The protein below binds the small molecule below.
Small molecule (SMILES): CC(=O)N[C@@H]1[C@@H](O)[C@H](O)[C@@H](CO)O[C@H]1O

Binding-site contacts:
Ligand atom N2 contacts residue LEU147 of chain 14.F at 3.6 Å.
Ligand atom C8 contacts residue LEU147 of chain 14.F at 3.4 Å (hydrophobic).
Ligand atom N2 contacts residue THR145 of chain 14.F at 4.0 Å.
Ligand atom N2 contacts residue ASN103 of chain 14.F at 3.8 Å.
Ligand atom O5 contacts residue ASN103 of chain 14.F at 2.6 Å (h-bond).
Ligand atom O7 contacts residue LEU147 of chain 14.F at 3.0 Å.
Ligand atom C5 contacts residue THR145 of chain 14.F at 4.0 Å.
Ligand atom C3 contacts residue THR145 of chain 14.F at 4.1 Å.
Ligand atom C1 contacts residue ASN103 of chain 14.F at 1.7 Å.
Ligand atom C7 contacts residue LEU147 of chain 14.F at 3.1 Å (hydrophobic).
Ligand atom O5 contacts residue THR145 of chain 14.F at 4.0 Å.
Ligand atom C2 contacts residue THR145 of chain 14.F at 4.1 Å.
Ligand atom C1 contacts residue THR145 of chain 14.F at 3.4 Å.
Ligand atom C2 contacts residue LEU147 of chain 14.F at 4.3 Å (hydrophobic).
Ligand atom C5 contacts residue ASN103 of chain 14.F at 4.0 Å.
Ligand atom C3 contacts residue ASN103 of chain 14.F at 4.5 Å.
Ligand atom C8 contacts residue VAL146 of chain 14.F at 4.5 Å (hydrophobic).
Ligand atom C2 contacts residue ASN103 of chain 14.F at 3.2 Å.

Sequence of chain 14.F:
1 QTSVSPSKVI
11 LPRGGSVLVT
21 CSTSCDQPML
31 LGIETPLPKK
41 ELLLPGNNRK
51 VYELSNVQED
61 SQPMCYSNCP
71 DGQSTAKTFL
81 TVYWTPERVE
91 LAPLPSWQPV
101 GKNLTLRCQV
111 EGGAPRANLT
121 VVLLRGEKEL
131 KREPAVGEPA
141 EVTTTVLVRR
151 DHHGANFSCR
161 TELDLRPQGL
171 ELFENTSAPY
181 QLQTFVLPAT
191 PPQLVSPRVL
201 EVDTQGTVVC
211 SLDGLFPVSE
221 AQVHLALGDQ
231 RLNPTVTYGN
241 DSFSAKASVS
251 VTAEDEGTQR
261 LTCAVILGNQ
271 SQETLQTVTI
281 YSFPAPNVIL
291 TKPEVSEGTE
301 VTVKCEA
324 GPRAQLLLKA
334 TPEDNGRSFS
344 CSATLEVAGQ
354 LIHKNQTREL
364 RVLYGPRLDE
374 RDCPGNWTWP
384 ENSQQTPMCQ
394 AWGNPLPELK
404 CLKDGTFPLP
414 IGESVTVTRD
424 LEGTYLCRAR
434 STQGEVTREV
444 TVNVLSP